Binding-site contacts:
Ligand atom N03 contacts residue LEU188 of chain 1.A at 3.6 Å.
Ligand atom O06 contacts residue LYS214 of chain 1.A at 2.5 Å (salt-bridge).
Ligand atom C04 contacts residue PHE207 of chain 1.A at 3.6 Å (hydrophobic).
Ligand atom N09 contacts residue ASP201 of chain 1.A at 3.4 Å (salt-bridge).
Ligand atom C08 contacts residue ZN1 of chain 1.E at 3.0 Å.
Ligand atom C17 contacts residue ASP104 of chain 1.A at 3.8 Å.
Ligand atom CL20 contacts residue ASP104 of chain 1.A at 3.4 Å.
Ligand atom C05 contacts residue LYS214 of chain 1.A at 3.5 Å.
Ligand atom C05 contacts residue TYR145 of chain 1.A at 3.7 Å (hydrophobic).
Ligand atom C10 contacts residue ASP201 of chain 1.A at 3.4 Å.
Ligand atom O07 contacts residue THR196 of chain 1.A at 2.9 Å (h-bond).
Ligand atom O06 contacts residue LEU188 of chain 1.A at 3.4 Å.
Ligand atom C08 contacts residue HIS199 of chain 1.A at 3.6 Å.
Ligand atom C02 contacts residue HIS199 of chain 1.A at 3.8 Å.
Ligand atom O06 contacts residue TYR145 of chain 1.A at 3.7 Å.
Ligand atom N09 contacts residue TRP296 of chain 1.A at 3.3 Å.
Ligand atom C10 contacts residue TRP296 of chain 1.A at 3.4 Å (hydrophobic).
Ligand atom C05 contacts residue ILE281 of chain 1.A at 3.6 Å (hydrophobic).
Ligand atom O07 contacts residue LYS214 of chain 1.A at 3.8 Å.
Ligand atom C18 contacts residue TYR103 of chain 1.A at 3.6 Å (hydrophobic).
Ligand atom C05 contacts residue PHE207 of chain 1.A at 3.8 Å (hydrophobic).
Ligand atom O07 contacts residue TYR145 of chain 1.A at 2.9 Å (h-bond).
Ligand atom O01 contacts residue ZN1 of chain 1.E at 2.5 Å.
Ligand atom O06 contacts residue ILE281 of chain 1.A at 3.4 Å.
Ligand atom O06 contacts residue PHE207 of chain 1.A at 3.1 Å.
Ligand atom C16 contacts residue TYR102 of chain 1.A at 3.3 Å (hydrophobic).
Ligand atom C04 contacts residue ILE281 of chain 1.A at 3.6 Å (hydrophobic).
Ligand atom O01 contacts residue HIS279 of chain 1.A at 3.4 Å.
Ligand atom C18 contacts residue ASP104 of chain 1.A at 3.4 Å.
Ligand atom N09 contacts residue HIS199 of chain 1.A at 3.4 Å (h-bond).
Ligand atom C13 contacts residue TYR102 of chain 1.A at 3.7 Å (hydrophobic).
Ligand atom N09 contacts residue ZN1 of chain 1.E at 2.4 Å.
Ligand atom C10 contacts residue ZN1 of chain 1.E at 3.2 Å.
Ligand atom O07 contacts residue LEU188 of chain 1.A at 3.7 Å.
Ligand atom C17 contacts residue TYR103 of chain 1.A at 3.1 Å (hydrophobic).
Ligand atom C02 contacts residue ZN1 of chain 1.E at 3.1 Å.
Ligand atom O01 contacts residue HIS199 of chain 1.A at 3.4 Å (h-bond).
Ligand atom CL20 contacts residue LYS106 of chain 1.A at 3.1 Å.
Ligand atom O26 contacts residue GLN147 of chain 1.A at 3.7 Å.
Ligand atom C05 contacts residue LEU188 of chain 1.A at 3.4 Å (hydrophobic).

Sequence of chain 1.A:
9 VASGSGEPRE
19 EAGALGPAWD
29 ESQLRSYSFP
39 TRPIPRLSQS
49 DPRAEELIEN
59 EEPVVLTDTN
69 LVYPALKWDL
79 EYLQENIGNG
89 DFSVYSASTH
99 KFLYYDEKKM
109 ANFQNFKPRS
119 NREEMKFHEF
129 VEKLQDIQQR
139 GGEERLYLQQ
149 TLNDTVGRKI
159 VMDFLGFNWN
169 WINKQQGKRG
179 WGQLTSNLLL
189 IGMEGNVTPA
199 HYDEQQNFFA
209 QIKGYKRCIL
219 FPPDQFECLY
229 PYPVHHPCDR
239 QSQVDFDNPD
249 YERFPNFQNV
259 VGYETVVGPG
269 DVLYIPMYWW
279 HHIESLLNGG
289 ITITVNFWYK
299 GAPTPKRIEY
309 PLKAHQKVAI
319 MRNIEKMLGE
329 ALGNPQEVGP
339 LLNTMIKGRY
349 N

This small molecule binds to this protein.
Small molecule (SMILES): O=C(O)CNC(=O)c1ncc(-c2cc(-c3cccc(Cl)c3)no2)cc1O